Binding-site contacts:
Ligand atom C8 contacts residue ASN137 of chain 2.B at 3.8 Å.
Ligand atom O6 contacts residue SER139 of chain 2.B at 4.0 Å.
Ligand atom N2 contacts residue GLU87 of chain 2.B at 3.2 Å (salt-bridge).
Ligand atom C3 contacts residue ASN137 of chain 2.B at 3.8 Å.
Ligand atom C8 contacts residue GLU87 of chain 2.B at 4.3 Å.
Ligand atom C4 contacts residue ASN137 of chain 2.B at 4.2 Å.
Ligand atom C7 contacts residue ASN137 of chain 2.B at 3.8 Å.
Ligand atom C2 contacts residue GLU87 of chain 2.B at 4.2 Å.
Ligand atom O4 contacts residue GLU87 of chain 2.B at 4.2 Å.
Ligand atom C2 contacts residue ASN137 of chain 2.B at 2.4 Å.
Ligand atom C1 contacts residue GLU87 of chain 2.B at 4.1 Å.
Ligand atom N2 contacts residue ASN137 of chain 2.B at 3.1 Å (h-bond).
Ligand atom O7 contacts residue GLU87 of chain 2.B at 3.0 Å (salt-bridge).
Ligand atom O5 contacts residue ASN137 of chain 2.B at 2.5 Å (h-bond).
Ligand atom O6 contacts residue HIS85 of chain 2.B at 3.9 Å.
Ligand atom C7 contacts residue GLU87 of chain 2.B at 3.2 Å.
Ligand atom O3 contacts residue ASN137 of chain 2.B at 4.2 Å.
Ligand atom C5 contacts residue ASN137 of chain 2.B at 3.7 Å.
Ligand atom C1 contacts residue ASN137 of chain 2.B at 1.5 Å.

A protein and the small-molecule ligand that binds it are described below.
Small molecule (SMILES): CC(=O)N[C@@H]1[C@@H](O)[C@H](O)[C@@H](CO)O[C@H]1O

Sequence of chain 2.B:
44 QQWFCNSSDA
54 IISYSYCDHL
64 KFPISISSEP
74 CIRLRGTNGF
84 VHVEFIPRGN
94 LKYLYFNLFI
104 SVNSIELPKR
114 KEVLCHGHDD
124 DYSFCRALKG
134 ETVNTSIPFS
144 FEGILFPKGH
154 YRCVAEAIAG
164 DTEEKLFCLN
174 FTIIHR